Binding-site contacts:
Ligand atom C3 contacts residue ASN310 of chain 1.B at 3.7 Å.
Ligand atom C5 contacts residue ASN310 of chain 1.B at 3.6 Å.
Ligand atom C1 contacts residue ASN310 of chain 1.B at 1.4 Å.
Ligand atom C7 contacts residue ASN310 of chain 1.B at 4.0 Å.
Ligand atom N2 contacts residue ASN310 of chain 1.B at 3.3 Å (h-bond).
Ligand atom C2 contacts residue ASN310 of chain 1.B at 2.5 Å.
Ligand atom C8 contacts residue ASN310 of chain 1.B at 3.4 Å.
Ligand atom C4 contacts residue ASN310 of chain 1.B at 4.3 Å.
Ligand atom O3 contacts residue ASN310 of chain 1.B at 3.3 Å (h-bond).
Ligand atom C8 contacts residue THR312 of chain 1.B at 3.9 Å.
Ligand atom O5 contacts residue ASN310 of chain 1.B at 2.4 Å (h-bond).

The protein below binds the small molecule below.
Small molecule (SMILES): CC(=O)N[C@@H]1[C@@H](O)[C@H](O)[C@@H](CO)O[C@H]1O

Sequence of chain 1.B:
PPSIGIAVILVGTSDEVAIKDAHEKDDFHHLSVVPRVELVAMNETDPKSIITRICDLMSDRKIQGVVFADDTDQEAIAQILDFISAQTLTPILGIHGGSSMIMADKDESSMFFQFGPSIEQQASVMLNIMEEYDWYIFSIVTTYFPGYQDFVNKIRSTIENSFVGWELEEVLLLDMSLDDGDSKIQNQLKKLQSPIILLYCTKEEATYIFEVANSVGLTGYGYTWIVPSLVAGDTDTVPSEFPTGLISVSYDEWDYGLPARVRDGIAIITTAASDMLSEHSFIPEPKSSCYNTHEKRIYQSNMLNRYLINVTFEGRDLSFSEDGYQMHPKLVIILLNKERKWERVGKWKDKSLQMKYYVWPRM